Sequence of chain 1.C:
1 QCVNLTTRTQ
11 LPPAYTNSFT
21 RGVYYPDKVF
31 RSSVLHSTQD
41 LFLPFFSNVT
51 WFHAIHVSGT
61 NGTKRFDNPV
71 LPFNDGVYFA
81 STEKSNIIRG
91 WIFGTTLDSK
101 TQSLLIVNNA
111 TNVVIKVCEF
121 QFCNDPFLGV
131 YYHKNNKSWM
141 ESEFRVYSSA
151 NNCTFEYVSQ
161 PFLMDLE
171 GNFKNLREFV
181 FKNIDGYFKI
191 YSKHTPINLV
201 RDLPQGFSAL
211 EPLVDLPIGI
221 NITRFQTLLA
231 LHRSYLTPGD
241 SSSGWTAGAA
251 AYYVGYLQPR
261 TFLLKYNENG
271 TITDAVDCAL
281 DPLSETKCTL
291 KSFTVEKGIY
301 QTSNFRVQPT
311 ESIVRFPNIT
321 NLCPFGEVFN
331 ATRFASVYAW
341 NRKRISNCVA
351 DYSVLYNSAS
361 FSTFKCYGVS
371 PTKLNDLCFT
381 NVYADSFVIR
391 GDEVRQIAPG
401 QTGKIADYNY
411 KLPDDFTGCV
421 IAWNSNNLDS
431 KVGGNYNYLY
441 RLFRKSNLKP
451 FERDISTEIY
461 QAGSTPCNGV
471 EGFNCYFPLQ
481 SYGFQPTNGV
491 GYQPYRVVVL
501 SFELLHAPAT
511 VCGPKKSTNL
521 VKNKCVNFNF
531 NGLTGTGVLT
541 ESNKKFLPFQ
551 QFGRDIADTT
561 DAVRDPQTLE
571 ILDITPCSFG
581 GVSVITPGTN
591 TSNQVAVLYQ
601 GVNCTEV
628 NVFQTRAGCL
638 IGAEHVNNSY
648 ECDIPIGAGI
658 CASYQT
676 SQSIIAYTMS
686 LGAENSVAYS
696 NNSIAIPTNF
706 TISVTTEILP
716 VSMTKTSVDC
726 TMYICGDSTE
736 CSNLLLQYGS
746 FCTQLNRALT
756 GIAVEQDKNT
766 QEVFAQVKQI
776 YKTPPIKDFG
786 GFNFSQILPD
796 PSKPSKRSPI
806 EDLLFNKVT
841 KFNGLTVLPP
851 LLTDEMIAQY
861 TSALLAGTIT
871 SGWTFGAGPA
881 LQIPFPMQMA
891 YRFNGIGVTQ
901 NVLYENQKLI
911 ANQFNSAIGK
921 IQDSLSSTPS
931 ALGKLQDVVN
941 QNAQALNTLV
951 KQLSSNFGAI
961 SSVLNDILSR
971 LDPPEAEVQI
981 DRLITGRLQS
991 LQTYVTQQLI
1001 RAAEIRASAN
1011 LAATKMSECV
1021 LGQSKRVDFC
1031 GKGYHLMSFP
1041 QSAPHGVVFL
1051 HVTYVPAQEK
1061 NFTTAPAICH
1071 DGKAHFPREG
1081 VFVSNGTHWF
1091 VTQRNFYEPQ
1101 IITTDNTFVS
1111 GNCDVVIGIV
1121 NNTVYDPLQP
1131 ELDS

Binding-site contacts:
Ligand atom C8 contacts residue ASN1121 of chain 1.C at 4.5 Å.
Ligand atom C7 contacts residue ASN1121 of chain 1.C at 3.2 Å.
Ligand atom C1 contacts residue ASN1121 of chain 1.C at 1.4 Å.
Ligand atom O7 contacts residue ASN1121 of chain 1.C at 3.3 Å (h-bond).
Ligand atom C5 contacts residue ASN1121 of chain 1.C at 3.6 Å.
Ligand atom C2 contacts residue ASN1121 of chain 1.C at 2.4 Å.
Ligand atom C4 contacts residue ASN1121 of chain 1.C at 4.2 Å.
Ligand atom N2 contacts residue ASN1121 of chain 1.C at 2.7 Å (h-bond).
Ligand atom C3 contacts residue ASN1121 of chain 1.C at 3.7 Å.
Ligand atom O5 contacts residue ASN1121 of chain 1.C at 2.4 Å (h-bond).

The small molecule below binds the protein below.
Small molecule (SMILES): CC(=O)N[C@H]1[C@H](O[C@H]2[C@H](O)[C@@H](NC(C)=O)CO[C@@H]2CO)O[C@H](CO)[C@@H](O)[C@@H]1O